This protein binds this small molecule.
Small molecule (SMILES): CC(C)C[C@H](N)C(=O)O

Sequence of chain 1.A:
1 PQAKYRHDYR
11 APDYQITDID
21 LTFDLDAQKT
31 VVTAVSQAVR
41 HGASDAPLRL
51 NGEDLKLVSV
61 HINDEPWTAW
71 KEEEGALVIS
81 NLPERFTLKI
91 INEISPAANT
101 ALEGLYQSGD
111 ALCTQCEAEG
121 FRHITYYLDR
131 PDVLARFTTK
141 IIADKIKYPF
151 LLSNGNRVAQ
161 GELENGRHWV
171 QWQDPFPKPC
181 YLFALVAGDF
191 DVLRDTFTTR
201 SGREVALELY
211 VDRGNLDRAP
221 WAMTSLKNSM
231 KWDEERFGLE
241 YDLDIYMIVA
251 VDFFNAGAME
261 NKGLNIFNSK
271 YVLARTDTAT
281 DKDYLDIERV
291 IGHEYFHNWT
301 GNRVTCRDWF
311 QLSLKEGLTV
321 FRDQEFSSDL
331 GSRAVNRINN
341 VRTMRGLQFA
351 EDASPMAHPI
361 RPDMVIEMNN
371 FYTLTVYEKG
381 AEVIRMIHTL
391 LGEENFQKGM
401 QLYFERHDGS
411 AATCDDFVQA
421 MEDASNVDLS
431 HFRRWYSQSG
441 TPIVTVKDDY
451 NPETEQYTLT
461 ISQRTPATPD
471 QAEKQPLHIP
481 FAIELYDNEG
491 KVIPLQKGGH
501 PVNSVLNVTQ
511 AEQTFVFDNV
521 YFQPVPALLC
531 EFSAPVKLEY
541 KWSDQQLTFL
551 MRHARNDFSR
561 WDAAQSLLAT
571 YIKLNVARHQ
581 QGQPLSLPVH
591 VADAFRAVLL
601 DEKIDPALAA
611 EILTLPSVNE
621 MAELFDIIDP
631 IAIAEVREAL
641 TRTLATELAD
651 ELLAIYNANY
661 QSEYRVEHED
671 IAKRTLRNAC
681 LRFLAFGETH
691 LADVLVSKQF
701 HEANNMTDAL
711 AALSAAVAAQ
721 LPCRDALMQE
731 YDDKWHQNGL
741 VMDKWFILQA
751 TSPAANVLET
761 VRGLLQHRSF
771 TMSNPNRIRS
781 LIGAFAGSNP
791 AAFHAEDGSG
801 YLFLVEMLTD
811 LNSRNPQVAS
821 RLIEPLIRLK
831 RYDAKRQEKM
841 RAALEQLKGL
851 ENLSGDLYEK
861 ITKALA

Binding-site contacts:
Ligand atom N contacts residue GLU316 of chain 1.A at 3.2 Å (salt-bridge).
Ligand atom CA contacts residue GLU316 of chain 1.A at 4.0 Å.
Ligand atom CA contacts residue ZN1 of chain 1.B at 4.0 Å.
Ligand atom CD1 contacts residue TYR372 of chain 1.A at 3.7 Å (hydrophobic).
Ligand atom N contacts residue GLU117 of chain 1.A at 2.7 Å (salt-bridge).
Ligand atom C contacts residue HIS293 of chain 1.A at 4.0 Å.
Ligand atom O contacts residue HIS293 of chain 1.A at 3.4 Å (h-bond).
Ligand atom CA contacts residue GLU117 of chain 1.A at 3.8 Å.
Ligand atom CD2 contacts residue MET259 of chain 1.A at 4.0 Å (hydrophobic).
Ligand atom CA contacts residue TYR377 of chain 1.A at 3.9 Å (hydrophobic).
Ligand atom CA contacts residue GLU260 of chain 1.A at 3.5 Å.
Ligand atom N contacts residue MET259 of chain 1.A at 3.8 Å.
Ligand atom CD2 contacts residue GLN115 of chain 1.A at 3.6 Å.
Ligand atom CG contacts residue MET259 of chain 1.A at 3.9 Å (hydrophobic).
Ligand atom C contacts residue ALA258 of chain 1.A at 3.5 Å (hydrophobic).
Ligand atom CB contacts residue TYR377 of chain 1.A at 3.4 Å (hydrophobic).
Ligand atom C contacts residue GLU316 of chain 1.A at 3.7 Å.
Ligand atom OXT contacts residue ZN1 of chain 1.B at 3.2 Å.
Ligand atom C contacts residue GLU294 of chain 1.A at 3.8 Å.
Ligand atom CA contacts residue ALA258 of chain 1.A at 3.3 Å (hydrophobic).
Ligand atom OXT contacts residue GLU294 of chain 1.A at 2.6 Å (salt-bridge).
Ligand atom N contacts residue GLU260 of chain 1.A at 2.7 Å (salt-bridge).
Ligand atom N contacts residue LYS315 of chain 1.A at 3.7 Å.
Ligand atom CA contacts residue MET259 of chain 1.A at 4.1 Å (hydrophobic).
Ligand atom CG contacts residue GLU117 of chain 1.A at 3.6 Å.
Ligand atom CB contacts residue GLU117 of chain 1.A at 4.0 Å.
Ligand atom O contacts residue ZN1 of chain 1.B at 2.0 Å.
Ligand atom C contacts residue GLU260 of chain 1.A at 3.9 Å.
Ligand atom C contacts residue TYR377 of chain 1.A at 3.5 Å (hydrophobic).
Ligand atom O contacts residue GLU316 of chain 1.A at 2.9 Å (salt-bridge).
Ligand atom CB contacts residue ALA258 of chain 1.A at 4.0 Å (hydrophobic).
Ligand atom CD2 contacts residue ALA256 of chain 1.A at 3.8 Å (hydrophobic).
Ligand atom OXT contacts residue HIS293 of chain 1.A at 3.6 Å.
Ligand atom C contacts residue ZN1 of chain 1.B at 2.8 Å.
Ligand atom OXT contacts residue ALA258 of chain 1.A at 2.9 Å (h-bond).
Ligand atom O contacts residue TYR377 of chain 1.A at 2.7 Å (h-bond).
Ligand atom CD2 contacts residue ALA258 of chain 1.A at 3.5 Å (hydrophobic).
Ligand atom N contacts residue ZN1 of chain 1.B at 3.9 Å.
Ligand atom CG contacts residue GLN115 of chain 1.A at 4.0 Å.
Ligand atom O contacts residue HIS297 of chain 1.A at 3.6 Å.